This protein binds this small molecule.
Small molecule (SMILES): CC(=O)N[C@@H]1[C@@H](O)[C@H](O)[C@@H](CO)O[C@H]1O

Sequence of chain 1.C:
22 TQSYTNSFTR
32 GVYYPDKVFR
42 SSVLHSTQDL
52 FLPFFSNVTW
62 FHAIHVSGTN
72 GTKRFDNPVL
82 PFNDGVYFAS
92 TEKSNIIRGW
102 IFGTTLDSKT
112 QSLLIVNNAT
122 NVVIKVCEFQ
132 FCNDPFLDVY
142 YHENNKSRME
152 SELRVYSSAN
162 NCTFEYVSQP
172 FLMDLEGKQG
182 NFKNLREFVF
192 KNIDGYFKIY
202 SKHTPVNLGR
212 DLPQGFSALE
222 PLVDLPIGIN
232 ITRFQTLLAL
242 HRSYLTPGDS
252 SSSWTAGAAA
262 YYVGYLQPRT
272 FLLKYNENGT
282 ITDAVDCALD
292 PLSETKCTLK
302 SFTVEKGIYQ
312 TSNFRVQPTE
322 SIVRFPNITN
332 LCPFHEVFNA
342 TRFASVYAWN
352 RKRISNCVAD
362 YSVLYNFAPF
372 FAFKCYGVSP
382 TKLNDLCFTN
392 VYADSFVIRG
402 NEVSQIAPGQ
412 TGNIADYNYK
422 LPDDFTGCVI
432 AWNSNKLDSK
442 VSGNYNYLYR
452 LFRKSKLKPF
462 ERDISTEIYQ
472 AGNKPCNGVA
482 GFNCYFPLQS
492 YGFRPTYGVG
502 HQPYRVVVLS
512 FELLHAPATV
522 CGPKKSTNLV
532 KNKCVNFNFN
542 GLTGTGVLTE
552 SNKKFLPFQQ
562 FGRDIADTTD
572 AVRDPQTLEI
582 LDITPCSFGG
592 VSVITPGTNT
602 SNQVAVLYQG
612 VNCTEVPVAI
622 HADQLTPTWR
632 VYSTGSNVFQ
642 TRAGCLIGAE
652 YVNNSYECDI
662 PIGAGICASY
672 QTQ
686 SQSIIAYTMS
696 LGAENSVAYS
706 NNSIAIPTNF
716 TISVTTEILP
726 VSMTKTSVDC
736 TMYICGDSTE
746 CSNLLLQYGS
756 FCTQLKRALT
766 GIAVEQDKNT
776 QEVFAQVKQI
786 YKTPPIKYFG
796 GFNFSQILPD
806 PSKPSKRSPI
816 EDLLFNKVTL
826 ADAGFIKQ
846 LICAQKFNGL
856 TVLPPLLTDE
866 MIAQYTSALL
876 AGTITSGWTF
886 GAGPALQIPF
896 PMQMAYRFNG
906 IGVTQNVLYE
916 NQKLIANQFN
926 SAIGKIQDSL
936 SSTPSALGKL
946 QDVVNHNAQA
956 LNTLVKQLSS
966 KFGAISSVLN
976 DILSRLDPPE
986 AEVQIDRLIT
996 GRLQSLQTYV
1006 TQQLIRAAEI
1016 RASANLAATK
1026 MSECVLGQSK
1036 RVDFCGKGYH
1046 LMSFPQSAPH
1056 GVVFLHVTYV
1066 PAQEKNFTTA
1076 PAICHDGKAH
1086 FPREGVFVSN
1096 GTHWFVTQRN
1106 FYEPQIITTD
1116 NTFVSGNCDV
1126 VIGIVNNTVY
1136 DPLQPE

Sequence of chain 1.B:
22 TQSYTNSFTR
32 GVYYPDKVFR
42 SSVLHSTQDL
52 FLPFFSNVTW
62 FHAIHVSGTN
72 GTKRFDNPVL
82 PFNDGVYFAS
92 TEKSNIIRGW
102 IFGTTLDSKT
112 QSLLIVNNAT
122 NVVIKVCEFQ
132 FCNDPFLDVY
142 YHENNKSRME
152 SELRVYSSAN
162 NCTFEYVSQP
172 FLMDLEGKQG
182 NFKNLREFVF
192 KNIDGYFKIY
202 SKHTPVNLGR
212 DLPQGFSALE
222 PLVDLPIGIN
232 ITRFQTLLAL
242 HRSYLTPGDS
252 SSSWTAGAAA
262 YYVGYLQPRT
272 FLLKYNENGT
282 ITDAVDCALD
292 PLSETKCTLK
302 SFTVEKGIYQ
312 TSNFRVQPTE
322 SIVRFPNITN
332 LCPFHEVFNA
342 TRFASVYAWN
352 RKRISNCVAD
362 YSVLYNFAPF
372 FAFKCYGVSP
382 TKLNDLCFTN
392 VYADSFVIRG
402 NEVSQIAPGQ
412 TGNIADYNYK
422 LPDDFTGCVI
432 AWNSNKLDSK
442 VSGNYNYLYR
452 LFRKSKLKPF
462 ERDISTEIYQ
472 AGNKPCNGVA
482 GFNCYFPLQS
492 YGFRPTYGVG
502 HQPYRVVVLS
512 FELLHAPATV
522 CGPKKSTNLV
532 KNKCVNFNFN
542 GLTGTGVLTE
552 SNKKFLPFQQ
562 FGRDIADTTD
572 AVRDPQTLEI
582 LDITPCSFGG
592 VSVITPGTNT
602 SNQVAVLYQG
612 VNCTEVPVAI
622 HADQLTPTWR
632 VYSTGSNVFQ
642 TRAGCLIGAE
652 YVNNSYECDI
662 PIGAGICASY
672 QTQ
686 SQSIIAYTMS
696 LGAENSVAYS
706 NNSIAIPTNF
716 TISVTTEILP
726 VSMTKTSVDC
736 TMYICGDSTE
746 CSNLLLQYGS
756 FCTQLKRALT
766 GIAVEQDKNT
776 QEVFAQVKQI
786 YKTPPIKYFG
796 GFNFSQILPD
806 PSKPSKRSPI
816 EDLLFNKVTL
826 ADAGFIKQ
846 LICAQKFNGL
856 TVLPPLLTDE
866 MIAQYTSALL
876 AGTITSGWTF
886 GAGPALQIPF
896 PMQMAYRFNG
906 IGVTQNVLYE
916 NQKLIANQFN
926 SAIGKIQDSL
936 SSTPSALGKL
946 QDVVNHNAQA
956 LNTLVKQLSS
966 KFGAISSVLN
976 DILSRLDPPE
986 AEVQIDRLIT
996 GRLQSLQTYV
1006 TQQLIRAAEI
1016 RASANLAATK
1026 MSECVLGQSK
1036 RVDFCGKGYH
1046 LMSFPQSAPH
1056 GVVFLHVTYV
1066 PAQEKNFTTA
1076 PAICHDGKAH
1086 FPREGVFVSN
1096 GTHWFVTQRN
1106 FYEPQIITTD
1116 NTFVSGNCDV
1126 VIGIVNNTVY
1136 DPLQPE

Binding-site contacts:
Ligand atom C6 contacts residue THR105 of chain 1.C at 3.9 Å.
Ligand atom C5 contacts residue ASN231 of chain 1.C at 3.6 Å.
Ligand atom O7 contacts residue ASP464 of chain 1.B at 4.3 Å.
Ligand atom C1 contacts residue ASN231 of chain 1.C at 1.5 Å.
Ligand atom C3 contacts residue ASN231 of chain 1.C at 3.9 Å.
Ligand atom O5 contacts residue ASN231 of chain 1.C at 2.4 Å (h-bond).
Ligand atom C5 contacts residue THR105 of chain 1.C at 4.4 Å.
Ligand atom C7 contacts residue ASN231 of chain 1.C at 3.4 Å.
Ligand atom O5 contacts residue THR233 of chain 1.C at 4.0 Å.
Ligand atom O5 contacts residue THR105 of chain 1.C at 4.2 Å.
Ligand atom C8 contacts residue ASN231 of chain 1.C at 4.3 Å.
Ligand atom O7 contacts residue GLU462 of chain 1.B at 4.3 Å.
Ligand atom C7 contacts residue GLU462 of chain 1.B at 4.3 Å.
Ligand atom O7 contacts residue ASN231 of chain 1.C at 3.4 Å.
Ligand atom C4 contacts residue THR105 of chain 1.C at 4.4 Å.
Ligand atom C8 contacts residue GLU462 of chain 1.B at 3.2 Å.
Ligand atom C4 contacts residue ASN231 of chain 1.C at 4.3 Å.
Ligand atom C2 contacts residue ASN231 of chain 1.C at 2.6 Å.
Ligand atom C8 contacts residue ASP464 of chain 1.B at 3.9 Å.
Ligand atom N2 contacts residue ASN231 of chain 1.C at 3.0 Å (h-bond).
Ligand atom C7 contacts residue ASP464 of chain 1.B at 4.2 Å.